Binding-site contacts:
Ligand atom N3 contacts residue PHE93 of chain 1.A at 3.8 Å.
Ligand atom N2 contacts residue PHE93 of chain 1.A at 3.3 Å.
Ligand atom C4 contacts residue VAL94 of chain 1.A at 3.9 Å (hydrophobic).
Ligand atom CAH contacts residue LEU16 of chain 1.A at 3.7 Å (hydrophobic).
Ligand atom CAB contacts residue LYS95 of chain 1.A at 3.3 Å.
Ligand atom CAB contacts residue PHE93 of chain 1.A at 3.3 Å (hydrophobic).
Ligand atom C4 contacts residue GLU92 of chain 1.A at 3.7 Å.
Ligand atom N9 contacts residue VAL94 of chain 1.A at 3.9 Å.
Ligand atom C6 contacts residue LEU145 of chain 1.A at 3.9 Å (hydrophobic).
Ligand atom N9 contacts residue GLU92 of chain 1.A at 2.7 Å (salt-bridge).
Ligand atom N7 contacts residue GLN91 of chain 1.A at 3.5 Å (h-bond).
Ligand atom N3 contacts residue GLU92 of chain 1.A at 4.0 Å.
Ligand atom CAD contacts residue LYS95 of chain 1.A at 3.4 Å.
Ligand atom C8 contacts residue LEU44 of chain 1.A at 3.8 Å (hydrophobic).
Ligand atom N2 contacts residue VAL94 of chain 1.A at 2.8 Å (h-bond).
Ligand atom N9 contacts residue GLN91 of chain 1.A at 4.0 Å.
Ligand atom OAU contacts residue LYS105 of chain 1.A at 3.3 Å.
Ligand atom C5 contacts residue LEU44 of chain 1.A at 3.6 Å (hydrophobic).
Ligand atom N9 contacts residue LEU145 of chain 1.A at 3.8 Å.
Ligand atom N3 contacts residue LEU44 of chain 1.A at 4.0 Å.
Ligand atom N6 contacts residue LEU145 of chain 1.A at 4.0 Å.
Ligand atom CAV contacts residue PHE93 of chain 1.A at 3.5 Å (hydrophobic).
Ligand atom C8 contacts residue LEU145 of chain 1.A at 3.4 Å (hydrophobic).
Ligand atom C2 contacts residue VAL94 of chain 1.A at 3.7 Å (hydrophobic).
Ligand atom N3 contacts residue VAL94 of chain 1.A at 3.0 Å (h-bond).
Ligand atom C8 contacts residue GLN91 of chain 1.A at 3.0 Å.
Ligand atom C8 contacts residue GLU92 of chain 1.A at 3.6 Å.
Ligand atom N7 contacts residue LEU145 of chain 1.A at 3.6 Å.
Ligand atom N7 contacts residue LEU44 of chain 1.A at 3.7 Å.
Ligand atom CAD contacts residue GLY97 of chain 1.A at 3.8 Å.
Ligand atom CAV contacts residue GLY97 of chain 1.A at 3.5 Å.
Ligand atom CAF contacts residue LEU16 of chain 1.A at 4.0 Å (hydrophobic).
Ligand atom N2 contacts residue GLY97 of chain 1.A at 4.0 Å.
Ligand atom CAB contacts residue GLY97 of chain 1.A at 3.4 Å.
Ligand atom N9 contacts residue LEU44 of chain 1.A at 3.7 Å.
Ligand atom CAA contacts residue GLY97 of chain 1.A at 3.8 Å.
Ligand atom CAV contacts residue VAL94 of chain 1.A at 3.3 Å (hydrophobic).
Ligand atom C5 contacts residue LEU145 of chain 1.A at 3.8 Å (hydrophobic).
Ligand atom CAB contacts residue VAL94 of chain 1.A at 3.0 Å (hydrophobic).
Ligand atom C4 contacts residue LEU44 of chain 1.A at 3.5 Å (hydrophobic).

Sequence of chain 1.A:
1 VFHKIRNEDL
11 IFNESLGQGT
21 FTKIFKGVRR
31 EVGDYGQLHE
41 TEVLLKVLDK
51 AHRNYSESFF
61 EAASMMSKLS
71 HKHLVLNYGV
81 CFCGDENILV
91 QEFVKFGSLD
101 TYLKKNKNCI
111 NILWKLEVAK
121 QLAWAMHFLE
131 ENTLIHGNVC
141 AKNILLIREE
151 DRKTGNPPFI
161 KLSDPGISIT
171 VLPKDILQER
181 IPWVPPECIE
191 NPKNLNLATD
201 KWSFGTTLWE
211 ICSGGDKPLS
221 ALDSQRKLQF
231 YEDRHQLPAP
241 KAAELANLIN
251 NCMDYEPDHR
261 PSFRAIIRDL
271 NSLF

The small molecule below binds the protein below.
Small molecule (SMILES): c1nc2c(NC3CCCCC3)nc(Nc3ccc(N4CCOCC4)cc3)nc2[nH]1